Sequence of chain 1.B:
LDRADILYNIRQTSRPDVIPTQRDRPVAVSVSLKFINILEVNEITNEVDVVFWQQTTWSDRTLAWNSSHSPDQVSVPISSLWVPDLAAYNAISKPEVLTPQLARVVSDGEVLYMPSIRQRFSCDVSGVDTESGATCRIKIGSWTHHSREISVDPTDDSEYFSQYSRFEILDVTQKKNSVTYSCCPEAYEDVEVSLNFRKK

This small molecule binds to this protein.
Small molecule (SMILES): c1cnc2c(c1)ccc1cccnc12

Sequence of chain 1.A:
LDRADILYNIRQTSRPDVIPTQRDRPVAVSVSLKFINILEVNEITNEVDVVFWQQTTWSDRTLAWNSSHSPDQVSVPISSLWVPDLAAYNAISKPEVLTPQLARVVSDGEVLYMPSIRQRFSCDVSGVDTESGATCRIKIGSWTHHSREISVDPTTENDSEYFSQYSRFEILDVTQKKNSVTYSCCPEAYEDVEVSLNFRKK

Binding-site contacts:
Ligand atom C2 contacts residue TRP143 of chain 1.A at 3.8 Å (hydrophobic).
Ligand atom C9 contacts residue TYR192 of chain 1.A at 3.2 Å (hydrophobic).
Ligand atom C10 contacts residue MET114 of chain 1.B at 3.7 Å (hydrophobic).
Ligand atom C3 contacts residue TRP53 of chain 1.B at 3.9 Å (hydrophobic).
Ligand atom C3 contacts residue TRP143 of chain 1.A at 4.2 Å (hydrophobic).
Ligand atom C9 contacts residue LEU112 of chain 1.B at 4.0 Å (hydrophobic).
Ligand atom N1 contacts residue MET114 of chain 1.B at 4.3 Å.
Ligand atom C4 contacts residue TYR185 of chain 1.A at 3.0 Å (hydrophobic).
Ligand atom N10 contacts residue TYR192 of chain 1.A at 3.7 Å.
Ligand atom N10 contacts residue TRP143 of chain 1.A at 3.7 Å.
Ligand atom C6 contacts residue TYR185 of chain 1.A at 3.8 Å (hydrophobic).
Ligand atom C6A contacts residue MET114 of chain 1.B at 3.7 Å (hydrophobic).
Ligand atom C1A contacts residue MET114 of chain 1.B at 3.6 Å (hydrophobic).
Ligand atom C7 contacts residue TYR192 of chain 1.A at 3.6 Å (hydrophobic).
Ligand atom C7 contacts residue CYS187 of chain 1.A at 4.1 Å (hydrophobic).
Ligand atom C6A contacts residue TYR192 of chain 1.A at 4.0 Å (hydrophobic).
Ligand atom C5 contacts residue MET114 of chain 1.B at 3.3 Å (hydrophobic).
Ligand atom C6 contacts residue MET114 of chain 1.B at 3.5 Å (hydrophobic).
Ligand atom C6 contacts residue CYS187 of chain 1.A at 4.0 Å (hydrophobic).
Ligand atom C2 contacts residue TYR89 of chain 1.A at 4.2 Å (hydrophobic).
Ligand atom C1A contacts residue TYR185 of chain 1.A at 4.2 Å (hydrophobic).
Ligand atom C9 contacts residue THR144 of chain 1.A at 4.2 Å.
Ligand atom C7 contacts residue LEU112 of chain 1.B at 3.1 Å (hydrophobic).
Ligand atom C9 contacts residue ARG104 of chain 1.B at 4.1 Å.
Ligand atom C8 contacts residue LEU112 of chain 1.B at 3.2 Å (hydrophobic).
Ligand atom C2 contacts residue TYR185 of chain 1.A at 4.1 Å (hydrophobic).
Ligand atom N1 contacts residue TRP143 of chain 1.A at 3.2 Å (h-bond).
Ligand atom C8 contacts residue TYR192 of chain 1.A at 3.1 Å (hydrophobic).
Ligand atom C4A contacts residue MET114 of chain 1.B at 3.4 Å (hydrophobic).
Ligand atom C5 contacts residue TYR185 of chain 1.A at 3.2 Å (hydrophobic).
Ligand atom C4 contacts residue TRP53 of chain 1.B at 3.6 Å (hydrophobic).
Ligand atom C3 contacts residue TYR185 of chain 1.A at 3.3 Å (hydrophobic).
Ligand atom C1A contacts residue TRP143 of chain 1.A at 4.3 Å (hydrophobic).
Ligand atom C6A contacts residue LEU112 of chain 1.B at 3.9 Å (hydrophobic).
Ligand atom C4 contacts residue MET114 of chain 1.B at 4.0 Å (hydrophobic).
Ligand atom C8 contacts residue ARG104 of chain 1.B at 4.3 Å.
Ligand atom C7 contacts residue CYS188 of chain 1.A at 4.4 Å (hydrophobic).
Ligand atom C4A contacts residue TYR185 of chain 1.A at 3.3 Å (hydrophobic).
Ligand atom N10 contacts residue THR144 of chain 1.A at 4.1 Å.
Ligand atom C10 contacts residue TYR192 of chain 1.A at 4.0 Å (hydrophobic).